A protein and the small-molecule ligand that binds it are described below.
Small molecule (SMILES): Cc1cc(-c2noc(C(F)(F)F)n2)ccc1OCCCc1cc(C(=O)N(C)C)no1

Sequence of chain 12.A:
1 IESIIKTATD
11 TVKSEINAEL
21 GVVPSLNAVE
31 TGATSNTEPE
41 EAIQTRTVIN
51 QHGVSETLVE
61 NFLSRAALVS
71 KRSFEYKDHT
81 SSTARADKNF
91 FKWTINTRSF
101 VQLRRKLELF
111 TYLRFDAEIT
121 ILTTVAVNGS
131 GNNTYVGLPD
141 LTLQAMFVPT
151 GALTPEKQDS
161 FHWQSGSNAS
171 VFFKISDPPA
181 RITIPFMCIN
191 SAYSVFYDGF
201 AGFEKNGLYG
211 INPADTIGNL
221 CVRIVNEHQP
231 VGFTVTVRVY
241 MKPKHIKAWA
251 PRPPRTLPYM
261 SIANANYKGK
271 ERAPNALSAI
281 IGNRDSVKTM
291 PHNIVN

Binding-site contacts:
Ligand atom C30 contacts residue TYR193 of chain 12.A at 3.8 Å (hydrophobic).
Ligand atom N20 contacts residue ILE182 of chain 12.A at 3.3 Å.
Ligand atom N28 contacts residue TYR193 of chain 12.A at 3.4 Å.
Ligand atom C29 contacts residue TYR193 of chain 12.A at 3.5 Å (hydrophobic).
Ligand atom N19 contacts residue LEU220 of chain 12.A at 3.1 Å.
Ligand atom C22 contacts residue PHE147 of chain 12.A at 3.8 Å (hydrophobic).
Ligand atom F25 contacts residue ALA145 of chain 12.A at 3.0 Å.
Ligand atom C16 contacts residue ILE184 of chain 12.A at 3.2 Å (hydrophobic).
Ligand atom O01 contacts residue PHE115 of chain 12.A at 3.5 Å.
Ligand atom F24 contacts residue ALA169 of chain 12.A at 3.3 Å.
Ligand atom N20 contacts residue ILE184 of chain 12.A at 3.8 Å.
Ligand atom C07 contacts residue TYR193 of chain 12.A at 3.6 Å (hydrophobic).
Ligand atom C06 contacts residue TYR193 of chain 12.A at 3.8 Å (hydrophobic).
Ligand atom F26 contacts residue PHE147 of chain 12.A at 2.6 Å.
Ligand atom C29 contacts residue SER194 of chain 12.A at 3.5 Å.
Ligand atom F26 contacts residue MET146 of chain 12.A at 3.2 Å.
Ligand atom C05 contacts residue TYR193 of chain 12.A at 3.3 Å (hydrophobic).
Ligand atom C29 contacts residue VAL195 of chain 12.A at 3.4 Å (hydrophobic).
Ligand atom C21 contacts residue ILE182 of chain 12.A at 3.4 Å (hydrophobic).
Ligand atom F26 contacts residue ALA145 of chain 12.A at 2.9 Å.
Ligand atom C17 contacts residue ILE184 of chain 12.A at 3.4 Å (hydrophobic).
Ligand atom C21 contacts residue PHE147 of chain 12.A at 3.8 Å (hydrophobic).
Ligand atom N02 contacts residue PHE115 of chain 12.A at 3.6 Å.
Ligand atom C30 contacts residue PHE115 of chain 12.A at 3.6 Å (hydrophobic).
Ligand atom F25 contacts residue VAL171 of chain 12.A at 3.1 Å.
Ligand atom C22 contacts residue ALA145 of chain 12.A at 3.6 Å (hydrophobic).
Ligand atom O10 contacts residue ILE95 of chain 12.A at 3.3 Å.
Ligand atom C22 contacts residue ALA169 of chain 12.A at 3.5 Å (hydrophobic).
Ligand atom C14 contacts residue ILE119 of chain 12.A at 3.6 Å (hydrophobic).
Ligand atom F26 contacts residue ALA169 of chain 12.A at 2.5 Å.
Ligand atom N20 contacts residue PHE147 of chain 12.A at 3.4 Å.
Ligand atom C08 contacts residue ALA117 of chain 12.A at 3.8 Å (hydrophobic).
Ligand atom C08 contacts residue MET241 of chain 12.A at 3.6 Å (hydrophobic).
Ligand atom O23 contacts residue LEU220 of chain 12.A at 3.2 Å.
Ligand atom F24 contacts residue ILE182 of chain 12.A at 3.6 Å.
Ligand atom C04 contacts residue TYR193 of chain 12.A at 3.8 Å (hydrophobic).
Ligand atom O01 contacts residue THR97 of chain 12.A at 3.6 Å.
Ligand atom C13 contacts residue ILE119 of chain 12.A at 3.4 Å (hydrophobic).
Ligand atom C12 contacts residue ILE119 of chain 12.A at 3.4 Å (hydrophobic).
Ligand atom N02 contacts residue THR97 of chain 12.A at 3.4 Å.

Sequence of chain 12.B:
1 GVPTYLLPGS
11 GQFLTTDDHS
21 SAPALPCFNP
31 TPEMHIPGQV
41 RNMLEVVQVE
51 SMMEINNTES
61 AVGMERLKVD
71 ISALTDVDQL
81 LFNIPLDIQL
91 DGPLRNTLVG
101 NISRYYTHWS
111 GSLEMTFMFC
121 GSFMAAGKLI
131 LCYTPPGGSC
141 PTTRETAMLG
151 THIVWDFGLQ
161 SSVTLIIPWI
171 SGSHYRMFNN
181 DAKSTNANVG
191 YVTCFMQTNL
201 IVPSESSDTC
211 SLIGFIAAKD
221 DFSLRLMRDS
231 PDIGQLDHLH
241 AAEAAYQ